Binding-site contacts:
Ligand atom C9 contacts residue ZN1 of chain 1.E at 3.0 Å.
Ligand atom C9 contacts residue DMS1 of chain 1.I at 3.8 Å.
Ligand atom N2 contacts residue HIS189 of chain 1.A at 3.4 Å (h-bond).
Ligand atom O contacts residue LYS207 of chain 1.A at 2.6 Å (salt-bridge).
Ligand atom C1 contacts residue TYR133 of chain 1.A at 3.9 Å (hydrophobic).
Ligand atom N3 contacts residue GLU191 of chain 1.A at 3.0 Å (salt-bridge).
Ligand atom C5 contacts residue TRP209 of chain 1.A at 3.5 Å (hydrophobic).
Ligand atom C6 contacts residue ZN1 of chain 1.E at 3.0 Å.
Ligand atom N3 contacts residue HIS189 of chain 1.A at 2.9 Å (h-bond).
Ligand atom C9 contacts residue GLU191 of chain 1.A at 3.2 Å.
Ligand atom O contacts residue PHE186 of chain 1.A at 3.3 Å.
Ligand atom C contacts residue PHE186 of chain 1.A at 3.3 Å (hydrophobic).
Ligand atom C7 contacts residue ZN1 of chain 1.E at 2.8 Å.
Ligand atom N2 contacts residue HIS277 of chain 1.A at 3.3 Å (h-bond).
Ligand atom S contacts residue DMS1 of chain 1.I at 3.7 Å.
Ligand atom C6 contacts residue HIS189 of chain 1.A at 3.6 Å.
Ligand atom N contacts residue TYR133 of chain 1.A at 2.8 Å (h-bond).
Ligand atom N3 contacts residue ZN1 of chain 1.E at 2.0 Å.
Ligand atom C8 contacts residue HIS189 of chain 1.A at 4.0 Å.
Ligand atom C9 contacts residue HIS189 of chain 1.A at 3.4 Å.
Ligand atom C7 contacts residue HIS189 of chain 1.A at 3.2 Å.
Ligand atom C2 contacts residue PHE186 of chain 1.A at 3.9 Å (hydrophobic).
Ligand atom N contacts residue PHE186 of chain 1.A at 4.0 Å.
Ligand atom C contacts residue TYR133 of chain 1.A at 3.4 Å (hydrophobic).
Ligand atom C1 contacts residue TYR178 of chain 1.A at 3.0 Å (hydrophobic).
Ligand atom C4 contacts residue PHE186 of chain 1.A at 3.5 Å (hydrophobic).
Ligand atom N contacts residue TYR178 of chain 1.A at 3.5 Å.
Ligand atom N1 contacts residue TYR178 of chain 1.A at 3.5 Å.
Ligand atom C8 contacts residue ZN1 of chain 1.E at 4.0 Å.
Ligand atom C3 contacts residue PHE186 of chain 1.A at 3.5 Å (hydrophobic).
Ligand atom S contacts residue LYS242 of chain 1.A at 3.7 Å.
Ligand atom C5 contacts residue HIS277 of chain 1.A at 3.6 Å.
Ligand atom C5 contacts residue PHE186 of chain 1.A at 3.6 Å (hydrophobic).
Ligand atom C5 contacts residue ZN1 of chain 1.E at 3.3 Å.
Ligand atom C contacts residue LYS207 of chain 1.A at 3.8 Å.
Ligand atom N2 contacts residue ZN1 of chain 1.E at 2.3 Å.
Ligand atom C4 contacts residue ASN199 of chain 1.A at 3.9 Å.
Ligand atom C8 contacts residue TYR178 of chain 1.A at 3.8 Å (hydrophobic).
Ligand atom O contacts residue TYR133 of chain 1.A at 3.2 Å (h-bond).
Ligand atom C4 contacts residue TRP209 of chain 1.A at 3.6 Å (hydrophobic).

Sequence of chain 1.A:
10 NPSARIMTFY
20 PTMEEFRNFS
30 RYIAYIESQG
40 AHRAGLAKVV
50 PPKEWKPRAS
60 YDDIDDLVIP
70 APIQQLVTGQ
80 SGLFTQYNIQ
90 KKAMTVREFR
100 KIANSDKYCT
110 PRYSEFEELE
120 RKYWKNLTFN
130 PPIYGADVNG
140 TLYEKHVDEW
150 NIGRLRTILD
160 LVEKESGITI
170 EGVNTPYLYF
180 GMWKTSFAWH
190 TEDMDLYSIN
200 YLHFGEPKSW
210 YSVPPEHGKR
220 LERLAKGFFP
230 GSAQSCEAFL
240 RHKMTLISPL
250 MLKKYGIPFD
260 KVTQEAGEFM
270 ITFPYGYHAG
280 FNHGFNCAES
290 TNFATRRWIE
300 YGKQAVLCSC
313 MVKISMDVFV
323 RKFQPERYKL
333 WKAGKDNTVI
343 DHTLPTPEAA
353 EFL

This small molecule binds to this protein.
Small molecule (SMILES): O=c1[nH]cnc2c(-c3cscn3)nccc12